Sequence of chain 1.B:
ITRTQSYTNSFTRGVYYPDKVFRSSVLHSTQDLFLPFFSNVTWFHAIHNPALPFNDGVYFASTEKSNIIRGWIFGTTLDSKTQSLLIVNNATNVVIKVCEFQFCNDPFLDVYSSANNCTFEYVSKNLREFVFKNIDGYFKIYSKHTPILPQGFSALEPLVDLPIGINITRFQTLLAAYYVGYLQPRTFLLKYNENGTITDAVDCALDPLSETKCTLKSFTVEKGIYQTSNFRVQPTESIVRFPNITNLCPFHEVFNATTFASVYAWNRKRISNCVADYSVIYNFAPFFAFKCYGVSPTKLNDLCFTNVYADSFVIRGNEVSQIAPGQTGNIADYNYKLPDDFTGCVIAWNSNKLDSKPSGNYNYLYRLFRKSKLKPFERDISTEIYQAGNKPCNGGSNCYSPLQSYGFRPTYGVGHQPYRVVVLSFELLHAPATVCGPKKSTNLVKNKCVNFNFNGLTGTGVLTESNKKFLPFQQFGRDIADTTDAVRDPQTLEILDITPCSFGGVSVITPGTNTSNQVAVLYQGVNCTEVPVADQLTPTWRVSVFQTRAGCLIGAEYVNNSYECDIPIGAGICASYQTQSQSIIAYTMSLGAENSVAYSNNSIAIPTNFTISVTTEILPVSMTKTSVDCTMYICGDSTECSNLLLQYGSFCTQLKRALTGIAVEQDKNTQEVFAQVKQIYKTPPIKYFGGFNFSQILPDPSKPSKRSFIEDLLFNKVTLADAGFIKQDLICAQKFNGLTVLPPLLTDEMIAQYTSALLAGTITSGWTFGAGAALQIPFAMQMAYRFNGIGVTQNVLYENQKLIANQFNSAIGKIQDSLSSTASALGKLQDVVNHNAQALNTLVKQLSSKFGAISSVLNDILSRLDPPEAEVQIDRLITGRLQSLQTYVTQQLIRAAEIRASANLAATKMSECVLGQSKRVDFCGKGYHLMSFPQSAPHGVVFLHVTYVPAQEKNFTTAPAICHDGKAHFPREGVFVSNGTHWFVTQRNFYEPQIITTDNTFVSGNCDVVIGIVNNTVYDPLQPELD

Sequence of chain 1.C:
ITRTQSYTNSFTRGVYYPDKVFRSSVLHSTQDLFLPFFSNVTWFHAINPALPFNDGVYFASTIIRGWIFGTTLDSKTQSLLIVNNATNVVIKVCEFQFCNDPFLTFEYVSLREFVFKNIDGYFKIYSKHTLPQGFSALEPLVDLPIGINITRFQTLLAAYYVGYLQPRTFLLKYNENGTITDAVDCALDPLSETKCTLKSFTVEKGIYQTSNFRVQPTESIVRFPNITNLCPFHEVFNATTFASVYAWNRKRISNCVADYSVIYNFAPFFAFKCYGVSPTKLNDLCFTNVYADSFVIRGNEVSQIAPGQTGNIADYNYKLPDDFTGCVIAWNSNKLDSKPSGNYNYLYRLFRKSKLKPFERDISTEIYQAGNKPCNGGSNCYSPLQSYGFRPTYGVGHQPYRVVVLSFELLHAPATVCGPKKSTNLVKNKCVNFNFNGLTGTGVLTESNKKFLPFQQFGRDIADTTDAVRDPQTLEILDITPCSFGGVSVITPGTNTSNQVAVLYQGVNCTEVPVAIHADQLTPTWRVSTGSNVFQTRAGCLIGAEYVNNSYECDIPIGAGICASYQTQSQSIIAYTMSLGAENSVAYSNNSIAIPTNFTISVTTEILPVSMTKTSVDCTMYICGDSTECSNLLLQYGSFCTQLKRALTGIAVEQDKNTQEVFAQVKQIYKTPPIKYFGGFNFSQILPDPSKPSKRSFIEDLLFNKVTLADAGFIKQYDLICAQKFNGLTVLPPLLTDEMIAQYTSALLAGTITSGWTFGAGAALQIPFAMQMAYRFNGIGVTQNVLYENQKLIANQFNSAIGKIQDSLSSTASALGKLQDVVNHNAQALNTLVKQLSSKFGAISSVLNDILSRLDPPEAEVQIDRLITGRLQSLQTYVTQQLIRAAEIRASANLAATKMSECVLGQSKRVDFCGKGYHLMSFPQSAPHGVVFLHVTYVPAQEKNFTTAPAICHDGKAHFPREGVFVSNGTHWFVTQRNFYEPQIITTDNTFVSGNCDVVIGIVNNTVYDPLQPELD

Binding-site contacts:
Ligand atom C3 contacts residue GLN832 of chain 1.C at 4.4 Å.
Ligand atom N2 contacts residue GLN832 of chain 1.C at 3.7 Å.
Ligand atom C4 contacts residue ASN612 of chain 1.B at 4.2 Å.
Ligand atom O7 contacts residue ASN612 of chain 1.B at 3.7 Å.
Ligand atom C8 contacts residue GLN640 of chain 1.B at 4.0 Å.
Ligand atom C2 contacts residue ASN612 of chain 1.B at 2.4 Å.
Ligand atom O3 contacts residue GLN832 of chain 1.C at 4.2 Å.
Ligand atom C5 contacts residue ASN612 of chain 1.B at 3.7 Å.
Ligand atom O5 contacts residue ASN612 of chain 1.B at 2.4 Å (h-bond).
Ligand atom N2 contacts residue ASN612 of chain 1.B at 2.9 Å (h-bond).
Ligand atom O5 contacts residue GLN832 of chain 1.C at 4.0 Å.
Ligand atom C3 contacts residue ASN612 of chain 1.B at 3.8 Å.
Ligand atom C8 contacts residue ILE830 of chain 1.C at 4.1 Å (hydrophobic).
Ligand atom O5 contacts residue THR614 of chain 1.B at 4.4 Å.
Ligand atom C7 contacts residue ASN612 of chain 1.B at 3.5 Å.
Ligand atom C2 contacts residue GLN832 of chain 1.C at 3.5 Å.
Ligand atom C1 contacts residue ASN612 of chain 1.B at 1.4 Å.
Ligand atom C1 contacts residue GLN832 of chain 1.C at 3.6 Å.

A protein and the small-molecule ligand that binds it are described below.
Small molecule (SMILES): CC(=O)N[C@@H]1[C@@H](O)[C@H](O)[C@@H](CO)O[C@H]1O